A small-molecule ligand and the protein it binds are described below.
Small molecule (SMILES): CC(=O)N[C@@H]1[C@@H](O)[C@H](O)[C@@H](CO)O[C@H]1O

Sequence of chain 1.A:
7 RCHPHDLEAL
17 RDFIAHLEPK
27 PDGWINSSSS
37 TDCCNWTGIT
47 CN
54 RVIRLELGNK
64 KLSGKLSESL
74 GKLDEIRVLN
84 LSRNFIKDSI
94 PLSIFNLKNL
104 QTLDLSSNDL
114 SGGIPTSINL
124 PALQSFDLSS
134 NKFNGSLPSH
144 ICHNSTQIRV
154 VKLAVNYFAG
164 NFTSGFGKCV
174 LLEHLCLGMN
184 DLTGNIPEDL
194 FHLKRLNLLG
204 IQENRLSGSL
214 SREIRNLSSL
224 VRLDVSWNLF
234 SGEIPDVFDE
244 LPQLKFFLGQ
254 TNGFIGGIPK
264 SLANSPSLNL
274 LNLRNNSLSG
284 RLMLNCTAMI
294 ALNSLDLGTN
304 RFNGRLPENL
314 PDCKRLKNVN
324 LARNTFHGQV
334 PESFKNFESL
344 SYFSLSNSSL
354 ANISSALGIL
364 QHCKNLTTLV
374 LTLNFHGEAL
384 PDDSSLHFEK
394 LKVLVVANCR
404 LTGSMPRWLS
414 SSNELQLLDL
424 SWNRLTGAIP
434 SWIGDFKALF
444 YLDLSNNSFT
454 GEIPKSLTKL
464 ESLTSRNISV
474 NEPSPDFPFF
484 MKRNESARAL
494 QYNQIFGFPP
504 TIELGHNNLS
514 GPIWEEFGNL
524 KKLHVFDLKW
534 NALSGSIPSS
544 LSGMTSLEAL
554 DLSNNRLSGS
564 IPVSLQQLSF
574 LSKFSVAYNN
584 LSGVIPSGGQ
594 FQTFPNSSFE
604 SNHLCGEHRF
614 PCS

Binding-site contacts:
Ligand atom C4 contacts residue ASN511 of chain 1.A at 3.8 Å.
Ligand atom C2 contacts residue ASN511 of chain 1.A at 2.7 Å.
Ligand atom C7 contacts residue ASN510 of chain 1.A at 4.2 Å.
Ligand atom C8 contacts residue TRP533 of chain 1.A at 4.5 Å (hydrophobic).
Ligand atom O7 contacts residue ASN511 of chain 1.A at 3.7 Å.
Ligand atom C6 contacts residue ASN511 of chain 1.A at 3.9 Å.
Ligand atom C5 contacts residue ASN511 of chain 1.A at 3.1 Å.
Ligand atom C7 contacts residue ASN511 of chain 1.A at 3.5 Å.
Ligand atom O7 contacts residue ASN510 of chain 1.A at 3.6 Å.
Ligand atom C3 contacts residue ASN511 of chain 1.A at 3.8 Å.
Ligand atom C1 contacts residue ASN511 of chain 1.A at 1.7 Å.
Ligand atom C8 contacts residue ASN511 of chain 1.A at 4.2 Å.
Ligand atom O6 contacts residue ASN511 of chain 1.A at 3.7 Å.
Ligand atom O5 contacts residue ASN511 of chain 1.A at 1.7 Å (h-bond).
Ligand atom N2 contacts residue ASN511 of chain 1.A at 3.2 Å (h-bond).